Sequence of chain 1.A:
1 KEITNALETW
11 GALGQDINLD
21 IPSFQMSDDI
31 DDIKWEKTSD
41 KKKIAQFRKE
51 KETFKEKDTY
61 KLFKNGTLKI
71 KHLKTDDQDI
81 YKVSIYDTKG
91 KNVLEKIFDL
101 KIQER

A protein and the small-molecule ligand that binds it are described below.
Small molecule (SMILES): CC(=O)N[C@H]1[C@H](O[C@H]2[C@H](O)[C@@H](NC(C)=O)CO[C@@H]2CO)O[C@H](CO)[C@@H](O[C@@H]2O[C@H](CO[C@H]3O[C@H](CO[C@H]4O[C@H](CO)[C@@H](O)[C@H](O)[C@@H]4O[C@H]4O[C@H](CO)[C@@H](O)[C@H](O)[C@@H]4O)[C@@H](O)[C@H](O[C@H]4O[C@H](CO)[C@@H](O)[C@H](O)[C@@H]4O)[C@@H]3O)[C@@H](O)[C@H](O[C@H]3O[C@H](CO)[C@@H](O)[C@H](O)[C@@H]3O[C@H]3O[C@H](CO)[C@@H](O)[C@H](O)[C@@H]3O)[C@@H]2O)[C@@H]1O

Binding-site contacts:
Ligand atom O2 contacts residue LYS61 of chain 1.A at 4.1 Å.
Ligand atom O6 contacts residue ASN65 of chain 1.A at 4.5 Å.
Ligand atom C8 contacts residue PHE63 of chain 1.A at 4.0 Å (hydrophobic).
Ligand atom C4 contacts residue LYS71 of chain 1.A at 3.5 Å.
Ligand atom C1 contacts residue THR67 of chain 1.A at 4.2 Å.
Ligand atom C7 contacts residue THR67 of chain 1.A at 4.2 Å.
Ligand atom C4 contacts residue ASN65 of chain 1.A at 4.2 Å.
Ligand atom O5 contacts residue ASN65 of chain 1.A at 2.3 Å (h-bond).
Ligand atom C8 contacts residue THR67 of chain 1.A at 3.9 Å.
Ligand atom C2 contacts residue THR67 of chain 1.A at 4.5 Å.
Ligand atom C8 contacts residue ASP20 of chain 1.A at 4.2 Å.
Ligand atom C5 contacts residue PHE63 of chain 1.A at 4.1 Å (hydrophobic).
Ligand atom C7 contacts residue ASN65 of chain 1.A at 3.6 Å.
Ligand atom N2 contacts residue THR67 of chain 1.A at 3.5 Å (h-bond).
Ligand atom C6 contacts residue PHE63 of chain 1.A at 4.0 Å (hydrophobic).
Ligand atom C8 contacts residue ASN65 of chain 1.A at 4.3 Å.
Ligand atom O4 contacts residue LYS71 of chain 1.A at 3.2 Å (salt-bridge).
Ligand atom C3 contacts residue LYS71 of chain 1.A at 4.3 Å.
Ligand atom C5 contacts residue ASN65 of chain 1.A at 3.7 Å.
Ligand atom O5 contacts residue PHE63 of chain 1.A at 4.4 Å.
Ligand atom O3 contacts residue LYS71 of chain 1.A at 3.9 Å.
Ligand atom O7 contacts residue ASN65 of chain 1.A at 3.8 Å.
Ligand atom C1 contacts residue ASN65 of chain 1.A at 1.4 Å.
Ligand atom C2 contacts residue ASN65 of chain 1.A at 2.5 Å.
Ligand atom N2 contacts residue ASN65 of chain 1.A at 3.0 Å (h-bond).
Ligand atom C3 contacts residue ASN65 of chain 1.A at 3.8 Å.
Ligand atom O2 contacts residue LYS69 of chain 1.A at 3.8 Å.
Ligand atom O6 contacts residue PHE63 of chain 1.A at 3.9 Å.